Binding-site contacts:
Ligand atom C1 contacts residue HIS49 of chain 6.A at 4.1 Å.
Ligand atom C1 contacts residue CD1 of chain 6.S at 3.9 Å.
Ligand atom AS1 contacts residue CD1 of chain 6.S at 4.0 Å.
Ligand atom O1 contacts residue CD1 of chain 6.S at 3.9 Å.
Ligand atom PT1 contacts residue CD1 of chain 6.S at 4.1 Å.
Ligand atom O3 contacts residue ARG52 of chain 6.A at 2.3 Å (salt-bridge).
Ligand atom C4 contacts residue GLU53 of chain 6.A at 3.3 Å.
Ligand atom C4 contacts residue ARG52 of chain 6.A at 3.7 Å.
Ligand atom C3 contacts residue HIS49 of chain 6.A at 4.2 Å.
Ligand atom N2 contacts residue ARG52 of chain 6.A at 3.8 Å.
Ligand atom N2 contacts residue GLU53 of chain 6.A at 3.0 Å (salt-bridge).
Ligand atom C2 contacts residue GLU45 of chain 6.A at 4.0 Å.
Ligand atom AS1 contacts residue HIS49 of chain 6.A at 4.3 Å.
Ligand atom N2 contacts residue HIS49 of chain 6.A at 3.0 Å (h-bond).
Ligand atom N1 contacts residue HIS49 of chain 6.A at 2.8 Å (h-bond).
Ligand atom O3 contacts residue CD1 of chain 6.S at 3.3 Å.
Ligand atom C4 contacts residue GLU56 of chain 6.A at 4.4 Å.
Ligand atom C3 contacts residue ARG52 of chain 6.A at 3.8 Å.
Ligand atom N1 contacts residue CD1 of chain 6.S at 3.9 Å.
Ligand atom O2 contacts residue ARG52 of chain 6.A at 3.5 Å.
Ligand atom C3 contacts residue GLU53 of chain 6.A at 3.4 Å.
Ligand atom AS1 contacts residue ARG52 of chain 6.A at 3.8 Å.
Ligand atom PT1 contacts residue HIS49 of chain 6.A at 2.0 Å.

A protein and the small-molecule ligand that binds it are described below.
Small molecule (SMILES): CC1=N[Pt]2N=C(C)O[As]2(O)(O)O1

Sequence of chain 6.A:
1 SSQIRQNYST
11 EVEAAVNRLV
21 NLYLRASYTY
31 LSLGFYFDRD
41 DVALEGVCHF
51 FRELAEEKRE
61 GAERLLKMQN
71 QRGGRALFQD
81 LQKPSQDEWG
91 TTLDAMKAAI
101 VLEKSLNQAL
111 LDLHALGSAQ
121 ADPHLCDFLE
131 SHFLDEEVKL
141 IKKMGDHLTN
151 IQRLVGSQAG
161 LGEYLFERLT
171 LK